Binding-site contacts:
Ligand atom O3 contacts residue PRO281 of chain 5.A at 4.3 Å.
Ligand atom C5 contacts residue ASN241 of chain 5.A at 3.8 Å.
Ligand atom O5 contacts residue ASN245 of chain 5.A at 4.1 Å.
Ligand atom C3 contacts residue PHE278 of chain 5.A at 3.9 Å (hydrophobic).
Ligand atom C4 contacts residue ASN241 of chain 5.A at 4.3 Å.
Ligand atom C6 contacts residue ASN245 of chain 5.A at 4.2 Å.
Ligand atom N2 contacts residue ASN241 of chain 5.A at 2.9 Å (h-bond).
Ligand atom C3 contacts residue PRO281 of chain 5.A at 4.2 Å (hydrophobic).
Ligand atom C5 contacts residue PRO281 of chain 5.A at 4.4 Å (hydrophobic).
Ligand atom C1 contacts residue ASN245 of chain 5.A at 4.3 Å.
Ligand atom O7 contacts residue ASN241 of chain 5.A at 4.3 Å.
Ligand atom O6 contacts residue ASN245 of chain 5.A at 4.4 Å.
Ligand atom C6 contacts residue LEU249 of chain 5.A at 3.6 Å (hydrophobic).
Ligand atom C2 contacts residue ASN241 of chain 5.A at 2.5 Å.
Ligand atom C8 contacts residue LYS248 of chain 5.A at 3.7 Å.
Ligand atom C6 contacts residue ASN245 of chain 5.A at 3.3 Å.
Ligand atom C5 contacts residue PHE278 of chain 5.A at 3.9 Å (hydrophobic).
Ligand atom O2 contacts residue PRO281 of chain 5.A at 3.7 Å.
Ligand atom C5 contacts residue ASN245 of chain 5.A at 4.1 Å.
Ligand atom O4 contacts residue PHE278 of chain 5.A at 3.6 Å.
Ligand atom O3 contacts residue PHE278 of chain 5.A at 4.2 Å.
Ligand atom O3 contacts residue PRO281 of chain 5.A at 3.8 Å.
Ligand atom O3 contacts residue VAL280 of chain 5.A at 4.1 Å.
Ligand atom C1 contacts residue ASN241 of chain 5.A at 1.5 Å.
Ligand atom C7 contacts residue PRO281 of chain 5.A at 4.4 Å (hydrophobic).
Ligand atom C3 contacts residue ASN241 of chain 5.A at 3.8 Å.
Ligand atom C4 contacts residue PHE278 of chain 5.A at 3.1 Å (hydrophobic).
Ligand atom C1 contacts residue ASN245 of chain 5.A at 3.9 Å.
Ligand atom O5 contacts residue ASN241 of chain 5.A at 2.5 Å (h-bond).
Ligand atom O5 contacts residue PRO281 of chain 5.A at 4.4 Å.
Ligand atom C5 contacts residue ASN245 of chain 5.A at 3.9 Å.
Ligand atom C7 contacts residue ASN241 of chain 5.A at 3.7 Å.
Ligand atom C6 contacts residue PHE278 of chain 5.A at 4.4 Å (hydrophobic).
Ligand atom O5 contacts residue ASN245 of chain 5.A at 3.3 Å (h-bond).
Ligand atom O7 contacts residue PRO281 of chain 5.A at 3.3 Å.

Sequence of chain 5.A:
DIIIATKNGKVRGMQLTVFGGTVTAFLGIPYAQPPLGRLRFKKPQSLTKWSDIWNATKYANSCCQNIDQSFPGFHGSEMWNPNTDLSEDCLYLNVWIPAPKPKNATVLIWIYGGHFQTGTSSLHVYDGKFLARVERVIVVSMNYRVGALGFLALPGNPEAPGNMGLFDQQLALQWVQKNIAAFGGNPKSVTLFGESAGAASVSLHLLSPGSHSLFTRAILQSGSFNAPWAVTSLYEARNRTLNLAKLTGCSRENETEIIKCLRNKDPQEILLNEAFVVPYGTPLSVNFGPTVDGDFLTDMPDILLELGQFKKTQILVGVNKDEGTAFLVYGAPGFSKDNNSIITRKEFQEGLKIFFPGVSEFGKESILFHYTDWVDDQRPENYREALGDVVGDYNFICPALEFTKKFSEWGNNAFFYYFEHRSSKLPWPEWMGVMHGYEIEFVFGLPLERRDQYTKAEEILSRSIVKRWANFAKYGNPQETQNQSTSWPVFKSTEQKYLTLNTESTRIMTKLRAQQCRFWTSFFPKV

A small-molecule ligand and the protein it binds are described below.
Small molecule (SMILES): CC(=O)N[C@H]1[C@H](O[C@H]2[C@H](O)[C@@H](NC(C)=O)CO[C@@H]2CO[C@H]2O[C@@H](C)[C@@H](O)[C@@H](O)[C@@H]2O)O[C@H](CO)[C@@H](O)[C@@H]1O